A small-molecule ligand and the protein it binds are described below.
Small molecule (SMILES): CC(=O)C(=O)O

Sequence of chain 1.B:
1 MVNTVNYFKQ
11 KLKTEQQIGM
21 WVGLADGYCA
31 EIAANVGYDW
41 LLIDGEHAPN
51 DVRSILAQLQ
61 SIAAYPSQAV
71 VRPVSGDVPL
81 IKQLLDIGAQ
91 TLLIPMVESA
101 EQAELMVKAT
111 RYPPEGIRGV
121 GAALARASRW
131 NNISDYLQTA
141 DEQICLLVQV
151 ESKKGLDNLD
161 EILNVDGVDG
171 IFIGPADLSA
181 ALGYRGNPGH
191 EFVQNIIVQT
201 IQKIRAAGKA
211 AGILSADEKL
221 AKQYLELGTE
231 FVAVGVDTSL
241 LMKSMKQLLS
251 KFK

Sequence of chain 1.C:
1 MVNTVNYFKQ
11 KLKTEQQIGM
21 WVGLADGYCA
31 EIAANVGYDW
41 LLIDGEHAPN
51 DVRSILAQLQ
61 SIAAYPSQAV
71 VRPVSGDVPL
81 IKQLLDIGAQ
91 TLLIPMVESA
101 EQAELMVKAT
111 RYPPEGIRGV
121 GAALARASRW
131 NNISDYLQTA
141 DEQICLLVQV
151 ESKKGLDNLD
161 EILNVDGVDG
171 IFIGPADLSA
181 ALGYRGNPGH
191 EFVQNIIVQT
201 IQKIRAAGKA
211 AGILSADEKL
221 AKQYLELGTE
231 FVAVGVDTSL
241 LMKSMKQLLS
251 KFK

Binding-site contacts:
Ligand atom CB contacts residue TRP21 of chain 1.B at 4.2 Å (hydrophobic).
Ligand atom CA contacts residue HBA1 of chain 1.I at 3.1 Å.
Ligand atom O3 contacts residue GLN149 of chain 1.B at 3.1 Å (h-bond).
Ligand atom CA contacts residue GLN149 of chain 1.B at 3.9 Å.
Ligand atom O3 contacts residue ZN1 of chain 1.J at 2.1 Å.
Ligand atom OXT contacts residue GLU151 of chain 1.B at 3.1 Å (salt-bridge).
Ligand atom OXT contacts residue ALA176 of chain 1.B at 3.5 Å.
Ligand atom O3 contacts residue ASP177 of chain 1.B at 4.2 Å.
Ligand atom O3 contacts residue GLY174 of chain 1.B at 4.0 Å.
Ligand atom CA contacts residue GLY174 of chain 1.B at 3.6 Å.
Ligand atom C contacts residue PRO175 of chain 1.B at 3.8 Å (hydrophobic).
Ligand atom CB contacts residue GLY174 of chain 1.B at 4.0 Å.
Ligand atom CA contacts residue GLU151 of chain 1.B at 3.8 Å.
Ligand atom O3 contacts residue GLU151 of chain 1.B at 3.2 Å (salt-bridge).
Ligand atom C contacts residue HBA1 of chain 1.I at 3.8 Å.
Ligand atom CA contacts residue ZN1 of chain 1.J at 2.9 Å.
Ligand atom O contacts residue GLY174 of chain 1.B at 3.2 Å.
Ligand atom C contacts residue ZN1 of chain 1.J at 2.9 Å.
Ligand atom C contacts residue GLY174 of chain 1.B at 3.3 Å.
Ligand atom CB contacts residue LEU214 of chain 1.B at 3.9 Å (hydrophobic).
Ligand atom CB contacts residue PHE172 of chain 1.B at 3.7 Å (hydrophobic).
Ligand atom O contacts residue HBA1 of chain 1.I at 4.3 Å.
Ligand atom O contacts residue ASP177 of chain 1.B at 4.1 Å.
Ligand atom CB contacts residue HBA1 of chain 1.I at 3.3 Å.
Ligand atom CB contacts residue ARG72 of chain 1.B at 4.0 Å.
Ligand atom O3 contacts residue HBA1 of chain 1.I at 2.9 Å (h-bond).
Ligand atom O contacts residue ALA176 of chain 1.B at 2.8 Å (h-bond).
Ligand atom OXT contacts residue PRO175 of chain 1.B at 4.2 Å.
Ligand atom O contacts residue PRO175 of chain 1.B at 3.0 Å (h-bond).
Ligand atom CA contacts residue ARG72 of chain 1.B at 3.8 Å.
Ligand atom C contacts residue GLU151 of chain 1.B at 3.8 Å.
Ligand atom OXT contacts residue ASP177 of chain 1.B at 3.0 Å (salt-bridge).
Ligand atom O3 contacts residue ARG72 of chain 1.B at 2.8 Å (salt-bridge).
Ligand atom OXT contacts residue HBA1 of chain 1.I at 4.2 Å.
Ligand atom C contacts residue ALA176 of chain 1.B at 3.6 Å (hydrophobic).
Ligand atom C contacts residue ASP177 of chain 1.B at 3.9 Å.
Ligand atom OXT contacts residue GLY174 of chain 1.B at 3.6 Å.
Ligand atom OXT contacts residue ZN1 of chain 1.J at 2.2 Å.
Ligand atom OXT contacts residue VAL120 of chain 1.C at 4.0 Å.
Ligand atom O contacts residue ZN1 of chain 1.J at 4.2 Å.